Binding-site contacts:
Ligand atom C5 contacts residue SER284 of chain 3.E at 4.5 Å.
Ligand atom O4 contacts residue ASN318 of chain 3.E at 4.4 Å.
Ligand atom C6 contacts residue ASN318 of chain 3.E at 3.3 Å.
Ligand atom O5 contacts residue SER284 of chain 3.E at 4.4 Å.
Ligand atom O6 contacts residue SER284 of chain 3.E at 2.9 Å (h-bond).
Ligand atom O6 contacts residue ASN318 of chain 3.E at 3.3 Å.
Ligand atom C6 contacts residue SER284 of chain 3.E at 3.2 Å.

Sequence of chain 3.E:
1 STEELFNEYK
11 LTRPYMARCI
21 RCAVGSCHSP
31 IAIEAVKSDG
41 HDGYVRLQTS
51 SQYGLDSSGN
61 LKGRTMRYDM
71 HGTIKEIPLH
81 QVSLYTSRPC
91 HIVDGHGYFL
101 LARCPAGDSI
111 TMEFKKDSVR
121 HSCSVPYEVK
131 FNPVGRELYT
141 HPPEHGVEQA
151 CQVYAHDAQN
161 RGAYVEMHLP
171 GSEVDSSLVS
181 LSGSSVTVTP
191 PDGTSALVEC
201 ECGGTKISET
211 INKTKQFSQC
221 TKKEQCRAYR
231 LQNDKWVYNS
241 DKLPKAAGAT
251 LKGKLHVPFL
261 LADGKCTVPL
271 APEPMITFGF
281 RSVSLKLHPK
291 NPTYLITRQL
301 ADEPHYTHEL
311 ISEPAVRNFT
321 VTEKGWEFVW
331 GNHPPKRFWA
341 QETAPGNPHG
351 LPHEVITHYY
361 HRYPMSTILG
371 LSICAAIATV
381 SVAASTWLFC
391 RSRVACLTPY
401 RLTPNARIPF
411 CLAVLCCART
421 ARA

The protein below binds the small molecule below.
Small molecule (SMILES): CC(=O)N[C@@H]1[C@@H](O)[C@H](O)[C@@H](CO)O[C@H]1O